Binding-site contacts:
Ligand atom CG contacts residue TRP145 of chain 1.J at 3.4 Å (hydrophobic).
Ligand atom CE3 contacts residue TRP145 of chain 1.J at 3.6 Å (hydrophobic).
Ligand atom CH2 contacts residue ILE104 of chain 1.F at 3.7 Å (hydrophobic).
Ligand atom CZ2 contacts residue MET114 of chain 1.F at 3.5 Å (hydrophobic).
Ligand atom CB contacts residue ILE116 of chain 1.F at 4.1 Å (hydrophobic).
Ligand atom CD1 contacts residue CYS189 of chain 1.J at 3.6 Å (hydrophobic).
Ligand atom CZ3 contacts residue ILE116 of chain 1.F at 3.7 Å (hydrophobic).
Ligand atom CE2 contacts residue VAL146 of chain 1.J at 3.8 Å (hydrophobic).
Ligand atom NE1 contacts residue TYR193 of chain 1.J at 2.8 Å (h-bond).
Ligand atom CA contacts residue TRP145 of chain 1.J at 3.8 Å (hydrophobic).
Ligand atom CE2 contacts residue TRP145 of chain 1.J at 3.6 Å (hydrophobic).
Ligand atom CH2 contacts residue MET114 of chain 1.F at 3.9 Å (hydrophobic).
Ligand atom CB contacts residue TRP145 of chain 1.J at 4.0 Å (hydrophobic).
Ligand atom CE2 contacts residue MET114 of chain 1.F at 3.8 Å (hydrophobic).
Ligand atom CA contacts residue TRP53 of chain 1.F at 3.8 Å (hydrophobic).
Ligand atom NZ contacts residue TYR91 of chain 1.J at 2.8 Å (h-bond).
Ligand atom CD1 contacts residue TRP145 of chain 1.J at 3.5 Å (hydrophobic).
Ligand atom CH2 contacts residue VAL106 of chain 1.F at 3.8 Å (hydrophobic).
Ligand atom NE1 contacts residue CYS188 of chain 1.J at 3.9 Å.
Ligand atom NE1 contacts residue TRP145 of chain 1.J at 3.7 Å.
Ligand atom CZ3 contacts residue VAL146 of chain 1.J at 3.6 Å (hydrophobic).
Ligand atom OH contacts residue PHE115 of chain 1.F at 3.8 Å.
Ligand atom NZ contacts residue TRP145 of chain 1.J at 2.7 Å (h-bond).
Ligand atom CD2 contacts residue ILE116 of chain 1.F at 3.9 Å (hydrophobic).
Ligand atom CZ2 contacts residue VAL106 of chain 1.F at 3.6 Å (hydrophobic).
Ligand atom CZ3 contacts residue ILE104 of chain 1.F at 3.6 Å (hydrophobic).
Ligand atom CD1 contacts residue TYR193 of chain 1.J at 3.6 Å (hydrophobic).
Ligand atom CD2 contacts residue TRP145 of chain 1.J at 3.4 Å (hydrophobic).
Ligand atom CZ2 contacts residue VAL146 of chain 1.J at 3.6 Å (hydrophobic).
Ligand atom OH contacts residue ILE116 of chain 1.F at 3.0 Å (h-bond).
Ligand atom CG contacts residue CYS188 of chain 1.J at 3.8 Å (hydrophobic).
Ligand atom CE3 contacts residue ILE116 of chain 1.F at 3.5 Å (hydrophobic).
Ligand atom OH contacts residue VAL146 of chain 1.J at 3.9 Å.
Ligand atom CD1 contacts residue CYS188 of chain 1.J at 3.3 Å (hydrophobic).
Ligand atom CE2 contacts residue TYR193 of chain 1.J at 3.9 Å (hydrophobic).
Ligand atom CG contacts residue ILE116 of chain 1.F at 4.0 Å (hydrophobic).
Ligand atom OH contacts residue ILE104 of chain 1.F at 2.7 Å (h-bond).
Ligand atom NE1 contacts residue CYS189 of chain 1.J at 3.6 Å.
Ligand atom CH2 contacts residue VAL146 of chain 1.J at 3.4 Å (hydrophobic).
Ligand atom CA contacts residue TYR91 of chain 1.J at 3.9 Å (hydrophobic).

This protein binds this small molecule.
Small molecule (SMILES): NCCc1c[nH]c2ccc(O)cc12

Sequence of chain 1.J:
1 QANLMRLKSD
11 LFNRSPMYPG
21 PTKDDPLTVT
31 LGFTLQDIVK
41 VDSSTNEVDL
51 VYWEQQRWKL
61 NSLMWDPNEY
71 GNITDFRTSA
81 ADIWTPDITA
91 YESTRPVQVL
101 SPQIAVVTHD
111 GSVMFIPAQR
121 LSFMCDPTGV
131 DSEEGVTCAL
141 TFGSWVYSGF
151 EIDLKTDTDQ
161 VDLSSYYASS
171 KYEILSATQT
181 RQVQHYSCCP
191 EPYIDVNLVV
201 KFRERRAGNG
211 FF

Sequence of chain 1.F:
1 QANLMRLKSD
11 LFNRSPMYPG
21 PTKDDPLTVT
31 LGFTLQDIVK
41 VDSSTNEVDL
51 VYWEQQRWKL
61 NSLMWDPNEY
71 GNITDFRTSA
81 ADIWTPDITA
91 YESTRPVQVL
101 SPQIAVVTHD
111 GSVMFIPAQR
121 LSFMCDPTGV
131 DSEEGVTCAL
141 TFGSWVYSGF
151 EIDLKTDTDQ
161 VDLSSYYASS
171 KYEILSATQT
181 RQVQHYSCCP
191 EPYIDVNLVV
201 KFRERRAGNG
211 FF